A small-molecule ligand and the protein it binds are described below.
Small molecule (SMILES): CC(=O)N[C@H]1[C@H]([C@H](O)[C@H](O)CO)O[C@@](O)(C(=O)O)C[C@@H]1O

Sequence of chain 59.A:
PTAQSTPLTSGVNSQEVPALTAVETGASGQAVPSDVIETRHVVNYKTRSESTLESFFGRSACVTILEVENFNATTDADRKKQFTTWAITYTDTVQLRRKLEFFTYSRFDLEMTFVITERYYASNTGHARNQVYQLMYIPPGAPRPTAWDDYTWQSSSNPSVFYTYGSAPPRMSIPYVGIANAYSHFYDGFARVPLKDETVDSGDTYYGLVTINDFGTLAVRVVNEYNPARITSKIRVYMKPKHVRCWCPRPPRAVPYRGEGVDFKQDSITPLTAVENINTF

Sequence of chain 58.A:
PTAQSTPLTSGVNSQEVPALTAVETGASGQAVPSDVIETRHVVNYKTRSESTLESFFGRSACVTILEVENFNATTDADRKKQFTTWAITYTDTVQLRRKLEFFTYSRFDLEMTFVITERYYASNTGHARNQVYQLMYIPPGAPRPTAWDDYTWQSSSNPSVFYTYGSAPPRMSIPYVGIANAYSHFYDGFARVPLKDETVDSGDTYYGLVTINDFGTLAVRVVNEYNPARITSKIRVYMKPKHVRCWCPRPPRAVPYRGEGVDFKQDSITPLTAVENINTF

Binding-site contacts:
Ligand atom C10 contacts residue TYR145 of chain 59.A at 3.6 Å (hydrophobic).
Ligand atom O9 contacts residue ALA146 of chain 59.A at 3.3 Å.
Ligand atom C6 contacts residue ALA146 of chain 59.A at 4.3 Å (hydrophobic).
Ligand atom O8 contacts residue TYR145 of chain 59.A at 4.2 Å.
Ligand atom C3 contacts residue PRO252 of chain 58.A at 4.4 Å (hydrophobic).
Ligand atom O1B contacts residue SER147 of chain 59.A at 2.7 Å (h-bond).
Ligand atom N5 contacts residue TYR145 of chain 59.A at 2.6 Å (h-bond).
Ligand atom O10 contacts residue TYR250 of chain 58.A at 2.2 Å (h-bond).
Ligand atom O4 contacts residue PRO252 of chain 58.A at 4.0 Å.
Ligand atom C9 contacts residue ALA146 of chain 59.A at 4.4 Å (hydrophobic).
Ligand atom C4 contacts residue PRO252 of chain 58.A at 4.3 Å (hydrophobic).
Ligand atom O10 contacts residue ASN96 of chain 58.A at 4.2 Å.
Ligand atom C7 contacts residue TYR145 of chain 59.A at 3.9 Å (hydrophobic).
Ligand atom C4 contacts residue TYR250 of chain 58.A at 4.2 Å (hydrophobic).
Ligand atom O4 contacts residue ASN251 of chain 58.A at 4.3 Å.
Ligand atom C5 contacts residue TYR250 of chain 58.A at 4.3 Å (hydrophobic).
Ligand atom C8 contacts residue ALA146 of chain 59.A at 4.4 Å (hydrophobic).
Ligand atom C4 contacts residue TYR145 of chain 59.A at 3.6 Å (hydrophobic).
Ligand atom O1A contacts residue SER147 of chain 59.A at 3.1 Å (h-bond).
Ligand atom C1 contacts residue PRO252 of chain 58.A at 4.1 Å (hydrophobic).
Ligand atom O1B contacts residue ALA146 of chain 59.A at 4.3 Å.
Ligand atom C1 contacts residue ALA146 of chain 59.A at 4.0 Å (hydrophobic).
Ligand atom N5 contacts residue TYR250 of chain 58.A at 3.8 Å.
Ligand atom C8 contacts residue TYR145 of chain 59.A at 4.2 Å (hydrophobic).
Ligand atom O4 contacts residue TYR145 of chain 59.A at 4.2 Å.
Ligand atom C1 contacts residue SER147 of chain 59.A at 3.6 Å.
Ligand atom C11 contacts residue TYR250 of chain 58.A at 3.0 Å (hydrophobic).
Ligand atom C5 contacts residue TYR145 of chain 59.A at 3.3 Å (hydrophobic).
Ligand atom O4 contacts residue TYR250 of chain 58.A at 3.0 Å.
Ligand atom O1A contacts residue ALA146 of chain 59.A at 3.2 Å.
Ligand atom C10 contacts residue TYR250 of chain 58.A at 2.8 Å (hydrophobic).
Ligand atom C11 contacts residue ARG143 of chain 59.A at 3.9 Å.
Ligand atom C11 contacts residue TYR145 of chain 59.A at 3.7 Å (hydrophobic).
Ligand atom O1B contacts residue PRO252 of chain 58.A at 3.4 Å.
Ligand atom C6 contacts residue TYR145 of chain 59.A at 3.4 Å (hydrophobic).